Binding-site contacts:
Ligand atom O7 contacts residue ASN273 of chain 1.E at 3.8 Å.
Ligand atom C5 contacts residue ASN273 of chain 1.E at 3.7 Å.
Ligand atom C4 contacts residue ASN273 of chain 1.E at 4.2 Å.
Ligand atom C3 contacts residue ASN273 of chain 1.E at 3.8 Å.
Ligand atom C1 contacts residue ASN273 of chain 1.E at 1.4 Å.
Ligand atom O5 contacts residue ASN273 of chain 1.E at 2.4 Å (h-bond).
Ligand atom C2 contacts residue ASN273 of chain 1.E at 2.4 Å.
Ligand atom C7 contacts residue ASN273 of chain 1.E at 3.5 Å.
Ligand atom N2 contacts residue ASN273 of chain 1.E at 2.8 Å (h-bond).

The small molecule below binds the protein below.
Small molecule (SMILES): CC(=O)N[C@@H]1[C@@H](O)[C@H](O)[C@@H](CO)O[C@H]1O

Sequence of chain 1.E:
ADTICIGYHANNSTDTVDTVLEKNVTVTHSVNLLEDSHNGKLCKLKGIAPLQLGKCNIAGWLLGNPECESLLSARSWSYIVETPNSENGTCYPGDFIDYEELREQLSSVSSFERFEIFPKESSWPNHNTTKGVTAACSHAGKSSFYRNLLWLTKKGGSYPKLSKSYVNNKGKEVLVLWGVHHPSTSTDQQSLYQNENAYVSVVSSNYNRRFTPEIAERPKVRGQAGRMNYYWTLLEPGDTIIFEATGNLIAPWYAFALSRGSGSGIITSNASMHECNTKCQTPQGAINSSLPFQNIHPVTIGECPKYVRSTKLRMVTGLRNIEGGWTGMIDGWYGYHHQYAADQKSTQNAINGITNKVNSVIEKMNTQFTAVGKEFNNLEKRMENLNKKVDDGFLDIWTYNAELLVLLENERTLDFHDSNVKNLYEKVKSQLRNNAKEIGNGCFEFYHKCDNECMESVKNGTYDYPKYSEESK